Binding-site contacts:
Ligand atom C30 contacts residue ASP145 of chain 2.C at 3.3 Å.
Ligand atom N20 contacts residue ILE10 of chain 2.C at 3.3 Å (h-bond).
Ligand atom C24 contacts residue LYS89 of chain 2.C at 3.4 Å.
Ligand atom C25 contacts residue LYS89 of chain 2.C at 3.6 Å.
Ligand atom N11 contacts residue LEU83 of chain 2.C at 2.7 Å (h-bond).
Ligand atom C18 contacts residue ILE10 of chain 2.C at 3.6 Å (hydrophobic).
Ligand atom C16 contacts residue HIS84 of chain 2.C at 3.3 Å.
Ligand atom N8 contacts residue PHE82 of chain 2.C at 3.6 Å.
Ligand atom C29 contacts residue PHE80 of chain 2.C at 3.4 Å (hydrophobic).
Ligand atom C30 contacts residue PHE80 of chain 2.C at 3.4 Å (hydrophobic).
Ligand atom C4 contacts residue LEU134 of chain 2.C at 3.5 Å (hydrophobic).
Ligand atom C28 contacts residue LYS33 of chain 2.C at 2.8 Å.
Ligand atom N32 contacts residue LEU55 of chain 2.C at 3.5 Å.
Ligand atom C21 contacts residue ASP86 of chain 2.C at 3.6 Å.
Ligand atom C28 contacts residue PHE80 of chain 2.C at 3.5 Å (hydrophobic).
Ligand atom C22 contacts residue ASP86 of chain 2.C at 3.4 Å.
Ligand atom C27 contacts residue PHE80 of chain 2.C at 3.6 Å (hydrophobic).
Ligand atom N32 contacts residue GLU51 of chain 2.C at 2.5 Å (salt-bridge).
Ligand atom N23 contacts residue ASP86 of chain 2.C at 2.9 Å (salt-bridge).
Ligand atom N7 contacts residue GLU81 of chain 2.C at 2.8 Å (salt-bridge).
Ligand atom N8 contacts residue LEU83 of chain 2.C at 3.1 Å (h-bond).
Ligand atom C15 contacts residue HIS84 of chain 2.C at 3.2 Å.
Ligand atom N8 contacts residue ALA31 of chain 2.C at 3.5 Å.
Ligand atom N11 contacts residue PHE82 of chain 2.C at 3.5 Å.
Ligand atom N8 contacts residue GLU81 of chain 2.C at 3.5 Å (salt-bridge).
Ligand atom C27 contacts residue LYS33 of chain 2.C at 3.4 Å.
Ligand atom C12 contacts residue LEU83 of chain 2.C at 3.3 Å (hydrophobic).
Ligand atom C10 contacts residue ILE10 of chain 2.C at 3.6 Å (hydrophobic).
Ligand atom C29 contacts residue ASP145 of chain 2.C at 3.5 Å.
Ligand atom N11 contacts residue ILE10 of chain 2.C at 3.6 Å.
Ligand atom N32 contacts residue PHE146 of chain 2.C at 3.1 Å (h-bond).
Ligand atom C28 contacts residue GLU51 of chain 2.C at 3.1 Å.
Ligand atom C4 contacts residue ALA31 of chain 2.C at 3.6 Å (hydrophobic).
Ligand atom C24 contacts residue ILE10 of chain 2.C at 3.4 Å (hydrophobic).
Ligand atom C29 contacts residue GLU51 of chain 2.C at 3.2 Å.
Ligand atom N7 contacts residue ALA31 of chain 2.C at 3.3 Å.
Ligand atom C26 contacts residue ASP86 of chain 2.C at 3.4 Å.
Ligand atom C15 contacts residue LEU83 of chain 2.C at 3.5 Å (hydrophobic).
Ligand atom C5 contacts residue LEU134 of chain 2.C at 3.5 Å (hydrophobic).
Ligand atom C25 contacts residue ILE10 of chain 2.C at 3.0 Å (hydrophobic).

The small molecule below binds the protein below.
Small molecule (SMILES): CN1CCN(c2cccc3nc(-c4n[nH]c5cc(-c6ccc(N)cc6)ccc45)[nH]c23)CC1

Sequence of chain 2.C:
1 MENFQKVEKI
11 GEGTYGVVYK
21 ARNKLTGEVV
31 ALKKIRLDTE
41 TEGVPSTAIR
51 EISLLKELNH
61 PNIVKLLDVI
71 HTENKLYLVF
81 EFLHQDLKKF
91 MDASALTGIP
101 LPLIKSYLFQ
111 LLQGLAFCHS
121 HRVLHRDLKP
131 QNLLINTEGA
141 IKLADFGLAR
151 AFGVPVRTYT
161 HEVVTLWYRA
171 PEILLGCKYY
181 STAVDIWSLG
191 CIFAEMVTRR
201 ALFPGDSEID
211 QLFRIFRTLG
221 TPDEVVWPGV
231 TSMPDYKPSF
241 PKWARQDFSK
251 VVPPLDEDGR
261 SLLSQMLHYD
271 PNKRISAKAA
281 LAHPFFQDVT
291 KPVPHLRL